Sequence of chain 1.B:
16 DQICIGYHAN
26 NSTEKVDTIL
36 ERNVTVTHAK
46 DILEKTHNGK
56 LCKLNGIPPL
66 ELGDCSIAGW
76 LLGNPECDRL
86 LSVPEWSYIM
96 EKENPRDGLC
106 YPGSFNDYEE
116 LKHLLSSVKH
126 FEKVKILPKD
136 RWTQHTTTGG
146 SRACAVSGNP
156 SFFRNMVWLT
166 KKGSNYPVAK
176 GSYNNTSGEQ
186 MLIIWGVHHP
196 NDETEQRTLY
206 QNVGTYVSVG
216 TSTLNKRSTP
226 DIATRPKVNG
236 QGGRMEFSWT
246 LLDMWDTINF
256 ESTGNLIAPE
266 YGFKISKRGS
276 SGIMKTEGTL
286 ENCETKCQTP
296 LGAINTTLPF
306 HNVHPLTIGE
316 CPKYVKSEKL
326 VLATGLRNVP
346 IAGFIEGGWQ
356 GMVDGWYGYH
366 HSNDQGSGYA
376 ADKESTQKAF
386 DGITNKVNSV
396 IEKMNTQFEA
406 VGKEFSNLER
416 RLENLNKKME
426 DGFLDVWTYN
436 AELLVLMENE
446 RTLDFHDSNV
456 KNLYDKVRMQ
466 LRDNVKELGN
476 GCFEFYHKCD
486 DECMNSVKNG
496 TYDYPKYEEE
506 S

A protein and the small-molecule ligand that binds it are described below.
Small molecule (SMILES): CC(=O)N[C@@H]1[C@@H](O)[C@H](O)[C@@H](CO)O[C@H]1O

Binding-site contacts:
Ligand atom C8 contacts residue ASN38 of chain 1.B at 4.4 Å.
Ligand atom C5 contacts residue ASN38 of chain 1.B at 3.8 Å.
Ligand atom O7 contacts residue ASN38 of chain 1.B at 3.2 Å (h-bond).
Ligand atom O5 contacts residue ASN38 of chain 1.B at 2.5 Å (h-bond).
Ligand atom C3 contacts residue ASN38 of chain 1.B at 3.9 Å.
Ligand atom C7 contacts residue ASN38 of chain 1.B at 3.3 Å.
Ligand atom C8 contacts residue ARG37 of chain 1.B at 3.7 Å.
Ligand atom C1 contacts residue ASN38 of chain 1.B at 1.5 Å.
Ligand atom N2 contacts residue ASN38 of chain 1.B at 3.0 Å (h-bond).
Ligand atom C7 contacts residue ARG37 of chain 1.B at 4.4 Å.
Ligand atom C2 contacts residue ASN38 of chain 1.B at 2.5 Å.
Ligand atom C4 contacts residue ASN38 of chain 1.B at 4.4 Å.